Sequence of chain 1.C:
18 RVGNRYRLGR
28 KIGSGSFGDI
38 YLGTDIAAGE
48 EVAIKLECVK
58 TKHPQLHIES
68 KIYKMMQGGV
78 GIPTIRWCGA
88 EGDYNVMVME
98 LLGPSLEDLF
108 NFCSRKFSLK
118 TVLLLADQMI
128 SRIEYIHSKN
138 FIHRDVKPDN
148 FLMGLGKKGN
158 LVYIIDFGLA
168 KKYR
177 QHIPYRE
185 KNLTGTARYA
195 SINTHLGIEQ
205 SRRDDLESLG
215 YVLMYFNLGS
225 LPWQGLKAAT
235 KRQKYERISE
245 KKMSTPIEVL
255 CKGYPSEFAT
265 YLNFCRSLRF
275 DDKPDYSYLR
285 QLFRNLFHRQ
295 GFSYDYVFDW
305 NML

The protein below binds the small molecule below.
Small molecule (SMILES): CN1Cc2nccc(-c3cn(C)nc3-c3ccc(F)cc3)c2C1=O

Binding-site contacts:
Ligand atom N6 contacts residue ILE37 of chain 1.C at 3.3 Å.
Ligand atom C10 contacts residue MET96 of chain 1.C at 3.7 Å (hydrophobic).
Ligand atom C16 contacts residue ALA50 of chain 1.C at 3.5 Å (hydrophobic).
Ligand atom C9 contacts residue MET96 of chain 1.C at 3.8 Å (hydrophobic).
Ligand atom C12 contacts residue MET96 of chain 1.C at 3.8 Å (hydrophobic).
Ligand atom C19 contacts residue LEU149 of chain 1.C at 3.9 Å (hydrophobic).
Ligand atom C3 contacts residue ILE162 of chain 1.C at 3.8 Å (hydrophobic).
Ligand atom C4 contacts residue ILE37 of chain 1.C at 3.9 Å (hydrophobic).
Ligand atom C24 contacts residue ILE29 of chain 1.C at 3.8 Å (hydrophobic).
Ligand atom C8 contacts residue ILE37 of chain 1.C at 3.6 Å (hydrophobic).
Ligand atom C1 contacts residue ILE37 of chain 1.C at 3.8 Å (hydrophobic).
Ligand atom C10 contacts residue LYS52 of chain 1.C at 3.5 Å.
Ligand atom C5 contacts residue ILE37 of chain 1.C at 3.5 Å (hydrophobic).
Ligand atom C14 contacts residue LEU149 of chain 1.C at 3.7 Å (hydrophobic).
Ligand atom C15 contacts residue MET96 of chain 1.C at 3.7 Å (hydrophobic).
Ligand atom O21 contacts residue ILE37 of chain 1.C at 3.4 Å.
Ligand atom C11 contacts residue MET94 of chain 1.C at 3.6 Å (hydrophobic).
Ligand atom F13 contacts residue MET94 of chain 1.C at 3.3 Å.
Ligand atom C1 contacts residue ILE162 of chain 1.C at 3.7 Å (hydrophobic).
Ligand atom N17 contacts residue LEU99 of chain 1.C at 2.9 Å (h-bond).
Ligand atom C1 contacts residue SER31 of chain 1.C at 3.7 Å.
Ligand atom N6 contacts residue ILE162 of chain 1.C at 3.8 Å.
Ligand atom C8 contacts residue ALA50 of chain 1.C at 3.8 Å (hydrophobic).
Ligand atom F13 contacts residue MET96 of chain 1.C at 3.6 Å.
Ligand atom N17 contacts residue ALA50 of chain 1.C at 3.6 Å.
Ligand atom C16 contacts residue GLU97 of chain 1.C at 3.7 Å.
Ligand atom C18 contacts residue LEU99 of chain 1.C at 3.8 Å (hydrophobic).
Ligand atom F13 contacts residue LYS52 of chain 1.C at 3.6 Å.
Ligand atom C20 contacts residue ILE37 of chain 1.C at 3.8 Å (hydrophobic).
Ligand atom C7 contacts residue ILE37 of chain 1.C at 3.8 Å (hydrophobic).
Ligand atom C15 contacts residue ALA50 of chain 1.C at 3.8 Å (hydrophobic).
Ligand atom C11 contacts residue MET96 of chain 1.C at 3.4 Å (hydrophobic).
Ligand atom C15 contacts residue LEU149 of chain 1.C at 3.8 Å (hydrophobic).
Ligand atom C9 contacts residue LYS52 of chain 1.C at 3.7 Å.
Ligand atom N17 contacts residue LEU98 of chain 1.C at 3.9 Å.
Ligand atom N2 contacts residue ILE37 of chain 1.C at 3.4 Å.
Ligand atom C23 contacts residue LEU99 of chain 1.C at 3.4 Å (hydrophobic).
Ligand atom C9 contacts residue ALA50 of chain 1.C at 3.6 Å (hydrophobic).
Ligand atom C16 contacts residue LEU99 of chain 1.C at 3.5 Å (hydrophobic).
Ligand atom N2 contacts residue ILE162 of chain 1.C at 3.5 Å.